Binding-site contacts:
Ligand atom C contacts residue ASP243 of chain 16.B at 3.8 Å.
Ligand atom CA contacts residue ARG29 of chain 16.B at 4.1 Å.
Ligand atom OE1 contacts residue GLU39 of chain 16.B at 3.1 Å (salt-bridge).
Ligand atom C contacts residue ARG35 of chain 16.B at 3.9 Å.
Ligand atom N contacts residue ARG35 of chain 16.B at 4.0 Å.
Ligand atom CD1 contacts residue ARG36 of chain 16.B at 3.6 Å.
Ligand atom C contacts residue ASP243 of chain 16.B at 3.5 Å.
Ligand atom N contacts residue ARG29 of chain 16.B at 4.2 Å.
Ligand atom N contacts residue ASP243 of chain 16.B at 2.6 Å (salt-bridge).
Ligand atom CG contacts residue ARG36 of chain 16.B at 3.8 Å.
Ligand atom CD1 contacts residue LEU40 of chain 16.B at 3.6 Å (hydrophobic).
Ligand atom O contacts residue ARG29 of chain 16.B at 3.2 Å (salt-bridge).
Ligand atom CD contacts residue GLU39 of chain 16.B at 3.2 Å.
Ligand atom CD contacts residue ARG36 of chain 16.B at 3.7 Å.
Ligand atom CD2 contacts residue LEU40 of chain 16.B at 4.1 Å (hydrophobic).
Ligand atom C contacts residue GLU39 of chain 16.B at 3.6 Å.
Ligand atom CA contacts residue ASP243 of chain 16.B at 3.5 Å.
Ligand atom CG2 contacts residue PRO43 of chain 16.B at 3.8 Å (hydrophobic).
Ligand atom CB contacts residue ASP243 of chain 16.B at 4.0 Å.
Ligand atom O contacts residue ILE25 of chain 16.B at 3.8 Å.
Ligand atom NE2 contacts residue GLU39 of chain 16.B at 2.9 Å (salt-bridge).
Ligand atom N contacts residue ASP243 of chain 16.B at 3.2 Å (salt-bridge).
Ligand atom N contacts residue PRO43 of chain 16.B at 4.0 Å.
Ligand atom CD1 contacts residue ARG29 of chain 16.B at 3.5 Å.
Ligand atom CG1 contacts residue ARG36 of chain 16.B at 4.0 Å.
Ligand atom O contacts residue ASP243 of chain 16.B at 4.1 Å.
Ligand atom OE1 contacts residue ARG36 of chain 16.B at 2.9 Å (salt-bridge).
Ligand atom O contacts residue PRO43 of chain 16.B at 3.8 Å.
Ligand atom C contacts residue ARG29 of chain 16.B at 3.9 Å.
Ligand atom CA contacts residue ASP243 of chain 16.B at 3.6 Å.
Ligand atom CB contacts residue ARG36 of chain 16.B at 3.4 Å.
Ligand atom CD1 contacts residue ARG35 of chain 16.B at 4.0 Å.
Ligand atom O contacts residue GLU39 of chain 16.B at 3.0 Å (salt-bridge).
Ligand atom CG2 contacts residue ARG35 of chain 16.B at 3.4 Å.
Ligand atom CG2 contacts residue ARG36 of chain 16.B at 4.1 Å.
Ligand atom CA contacts residue ARG29 of chain 16.B at 3.8 Å.
Ligand atom CG1 contacts residue ASP243 of chain 16.B at 3.2 Å.
Ligand atom O contacts residue ARG35 of chain 16.B at 2.7 Å (salt-bridge).
Ligand atom O contacts residue ARG35 of chain 16.B at 4.0 Å.
Ligand atom OE1 contacts residue PHE37 of chain 16.B at 3.7 Å.

A protein and the small-molecule ligand that binds it are described below.
Small molecule (SMILES): CC[C@H](C)[C@H](NC(=O)[C@H](CC(C)C)NC(=O)[C@H](CO)NC(=O)CNC(=O)[C@@H](NC(=O)[C@@H](N)[C@@H](C)O)C(C)C)C(=O)N[C@H](C=O)CCC(N)=O

Sequence of chain 16.B:
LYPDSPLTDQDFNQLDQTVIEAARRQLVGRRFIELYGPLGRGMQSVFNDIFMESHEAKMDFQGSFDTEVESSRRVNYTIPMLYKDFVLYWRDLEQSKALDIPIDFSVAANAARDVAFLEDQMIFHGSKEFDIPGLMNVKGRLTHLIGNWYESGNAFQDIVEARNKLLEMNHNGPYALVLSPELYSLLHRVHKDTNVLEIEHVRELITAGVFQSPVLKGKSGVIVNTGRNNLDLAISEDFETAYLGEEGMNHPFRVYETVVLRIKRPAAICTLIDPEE